Binding-site contacts:
Ligand atom C20 contacts residue ALA44 of chain 1.A at 3.5 Å (hydrophobic).
Ligand atom C10 contacts residue ALA45 of chain 1.A at 4.0 Å (hydrophobic).
Ligand atom C15 contacts residue GLN48 of chain 1.A at 3.6 Å.
Ligand atom O1 contacts residue GLN48 of chain 1.A at 3.5 Å.
Ligand atom C15 contacts residue ALA100 of chain 1.A at 3.8 Å (hydrophobic).
Ligand atom C7 contacts residue CYS205 of chain 1.A at 4.0 Å (hydrophobic).
Ligand atom C7 contacts residue ILE41 of chain 1.A at 3.8 Å (hydrophobic).
Ligand atom C11 contacts residue ILE41 of chain 1.A at 3.9 Å (hydrophobic).
Ligand atom C14 contacts residue PHE86 of chain 1.A at 3.6 Å (hydrophobic).
Ligand atom C18 contacts residue CYS205 of chain 1.A at 4.0 Å (hydrophobic).
Ligand atom C15 contacts residue ARG89 of chain 1.A at 3.7 Å.
Ligand atom C2' contacts residue CYS205 of chain 1.A at 4.0 Å (hydrophobic).
Ligand atom C20 contacts residue ILE41 of chain 1.A at 3.3 Å (hydrophobic).
Ligand atom C1 contacts residue ILE41 of chain 1.A at 4.0 Å (hydrophobic).
Ligand atom C15 contacts residue PHE86 of chain 1.A at 4.0 Å (hydrophobic).
Ligand atom C3 contacts residue VAL115 of chain 1.A at 4.0 Å (hydrophobic).
Ligand atom C1' contacts residue ILE41 of chain 1.A at 4.0 Å (hydrophobic).
Ligand atom C2 contacts residue PHE212 of chain 1.A at 3.5 Å (hydrophobic).
Ligand atom C2' contacts residue PHE86 of chain 1.A at 3.6 Å (hydrophobic).
Ligand atom C11 contacts residue ALA45 of chain 1.A at 3.7 Å (hydrophobic).
Ligand atom O2 contacts residue ALA44 of chain 1.A at 3.0 Å.
Ligand atom C12 contacts residue ALA45 of chain 1.A at 3.8 Å (hydrophobic).
Ligand atom O2 contacts residue LEU99 of chain 1.A at 3.8 Å.
Ligand atom C6 contacts residue ILE41 of chain 1.A at 3.7 Å (hydrophobic).
Ligand atom C19 contacts residue ASN79 of chain 1.A at 3.8 Å.
Ligand atom C3 contacts residue PHE212 of chain 1.A at 4.0 Å (hydrophobic).
Ligand atom C12 contacts residue LEU82 of chain 1.A at 3.9 Å (hydrophobic).
Ligand atom C1' contacts residue PHE86 of chain 1.A at 3.4 Å (hydrophobic).
Ligand atom C11 contacts residue PHE86 of chain 1.A at 3.9 Å (hydrophobic).
Ligand atom C12 contacts residue PHE86 of chain 1.A at 3.8 Å (hydrophobic).
Ligand atom C14 contacts residue GLN48 of chain 1.A at 3.9 Å.
Ligand atom C19 contacts residue TRP78 of chain 1.A at 3.7 Å (hydrophobic).
Ligand atom C13 contacts residue PHE86 of chain 1.A at 3.6 Å (hydrophobic).
Ligand atom O1 contacts residue ALA100 of chain 1.A at 3.6 Å.
Ligand atom C20 contacts residue ALA45 of chain 1.A at 3.9 Å (hydrophobic).
Ligand atom O1 contacts residue PHE86 of chain 1.A at 3.5 Å.
Ligand atom O1 contacts residue ARG89 of chain 1.A at 2.8 Å (salt-bridge).
Ligand atom C4' contacts residue PHE119 of chain 1.A at 3.5 Å (hydrophobic).
Ligand atom O2 contacts residue ALA100 of chain 1.A at 3.2 Å (h-bond).
Ligand atom O2 contacts residue ARG89 of chain 1.A at 4.0 Å.

Sequence of chain 1.A:
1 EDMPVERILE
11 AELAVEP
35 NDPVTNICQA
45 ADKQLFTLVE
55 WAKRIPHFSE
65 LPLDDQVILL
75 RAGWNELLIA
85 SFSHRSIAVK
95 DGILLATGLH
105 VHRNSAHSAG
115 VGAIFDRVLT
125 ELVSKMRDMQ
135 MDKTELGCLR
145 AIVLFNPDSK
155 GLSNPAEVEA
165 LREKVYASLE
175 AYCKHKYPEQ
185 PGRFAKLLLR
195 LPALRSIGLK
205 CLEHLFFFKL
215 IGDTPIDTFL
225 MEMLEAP

The protein below binds the small molecule below.
Small molecule (SMILES): CC(=C/CC/C(C)=C/C(=O)O)/C=C1\CC[C@@H](C)c2ccccc21